Binding-site contacts:
Ligand atom C10 contacts residue PHE132 of chain 52.B at 3.7 Å (hydrophobic).
Ligand atom C13 contacts residue ILE108 of chain 52.B at 3.6 Å (hydrophobic).
Ligand atom O24 contacts residue THR109 of chain 52.B at 3.6 Å.
Ligand atom N3 contacts residue LEU239 of chain 52.B at 3.8 Å.
Ligand atom O15 contacts residue MET130 of chain 52.B at 3.8 Å.
Ligand atom O23 contacts residue PHE236 of chain 52.B at 3.3 Å.
Ligand atom C11 contacts residue PHE132 of chain 52.B at 3.5 Å (hydrophobic).
Ligand atom C22 contacts residue PHE236 of chain 52.B at 3.3 Å (hydrophobic).
Ligand atom C18 contacts residue TYR110 of chain 52.B at 3.8 Å (hydrophobic).
Ligand atom C8 contacts residue TYR157 of chain 52.B at 3.4 Å (hydrophobic).
Ligand atom C1 contacts residue ILE155 of chain 52.B at 3.8 Å (hydrophobic).
Ligand atom C13 contacts residue PHE236 of chain 52.B at 3.8 Å (hydrophobic).
Ligand atom C3 contacts residue ALA24 of chain 52.D at 3.6 Å (hydrophobic).
Ligand atom C4 contacts residue ALA24 of chain 52.D at 3.9 Å (hydrophobic).
Ligand atom C10 contacts residue ILE108 of chain 52.B at 3.5 Å (hydrophobic).
Ligand atom N6 contacts residue VAL194 of chain 52.B at 3.6 Å.
Ligand atom C1 contacts residue ILE181 of chain 52.B at 3.5 Å (hydrophobic).
Ligand atom C12 contacts residue PHE236 of chain 52.B at 3.7 Å (hydrophobic).
Ligand atom C3 contacts residue PRO179 of chain 52.B at 3.6 Å (hydrophobic).
Ligand atom N3 contacts residue ILE192 of chain 52.B at 3.7 Å.
Ligand atom C22 contacts residue TYR110 of chain 52.B at 3.3 Å (hydrophobic).
Ligand atom N4 contacts residue LEU239 of chain 52.B at 3.6 Å.
Ligand atom C7 contacts residue VAL194 of chain 52.B at 3.6 Å (hydrophobic).
Ligand atom C9 contacts residue VAL194 of chain 52.B at 3.8 Å (hydrophobic).
Ligand atom C7 contacts residue TYR157 of chain 52.B at 3.5 Å (hydrophobic).
Ligand atom C25 contacts residue THR109 of chain 52.B at 3.2 Å.
Ligand atom O24 contacts residue PHE236 of chain 52.B at 3.9 Å.
Ligand atom O24 contacts residue TYR110 of chain 52.B at 3.3 Å.
Ligand atom C16 contacts residue MET130 of chain 52.B at 3.8 Å (hydrophobic).
Ligand atom C8 contacts residue VAL194 of chain 52.B at 3.8 Å (hydrophobic).
Ligand atom C19 contacts residue TYR110 of chain 52.B at 3.8 Å (hydrophobic).
Ligand atom O23 contacts residue TYR110 of chain 52.B at 3.5 Å.
Ligand atom C19 contacts residue PHE236 of chain 52.B at 3.6 Å (hydrophobic).
Ligand atom C21 contacts residue TYR203 of chain 52.B at 3.7 Å (hydrophobic).
Ligand atom C20 contacts residue PHE236 of chain 52.B at 3.4 Å (hydrophobic).
Ligand atom C7 contacts residue ILE25 of chain 52.D at 3.8 Å (hydrophobic).
Ligand atom C4 contacts residue TYR157 of chain 52.B at 3.5 Å (hydrophobic).
Ligand atom C3 contacts residue TYR157 of chain 52.B at 3.4 Å (hydrophobic).
Ligand atom N4 contacts residue ILE192 of chain 52.B at 3.6 Å.
Ligand atom C17 contacts residue MET130 of chain 52.B at 3.7 Å (hydrophobic).

The protein below binds the small molecule below.
Small molecule (SMILES): CCOC(=O)c1ccc(OCCCC2CCN(c3ccc(C)nn3)CC2)cc1

Sequence of chain 53.D:
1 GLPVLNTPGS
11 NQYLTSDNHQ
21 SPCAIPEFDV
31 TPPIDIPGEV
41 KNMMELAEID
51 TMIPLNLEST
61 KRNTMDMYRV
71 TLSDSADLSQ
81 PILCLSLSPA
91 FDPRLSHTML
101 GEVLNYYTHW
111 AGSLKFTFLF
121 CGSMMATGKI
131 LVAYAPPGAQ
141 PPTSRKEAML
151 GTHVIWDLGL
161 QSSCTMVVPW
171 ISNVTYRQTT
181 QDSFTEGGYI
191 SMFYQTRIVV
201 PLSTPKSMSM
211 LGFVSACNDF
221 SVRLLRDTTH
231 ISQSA

Sequence of chain 52.B:
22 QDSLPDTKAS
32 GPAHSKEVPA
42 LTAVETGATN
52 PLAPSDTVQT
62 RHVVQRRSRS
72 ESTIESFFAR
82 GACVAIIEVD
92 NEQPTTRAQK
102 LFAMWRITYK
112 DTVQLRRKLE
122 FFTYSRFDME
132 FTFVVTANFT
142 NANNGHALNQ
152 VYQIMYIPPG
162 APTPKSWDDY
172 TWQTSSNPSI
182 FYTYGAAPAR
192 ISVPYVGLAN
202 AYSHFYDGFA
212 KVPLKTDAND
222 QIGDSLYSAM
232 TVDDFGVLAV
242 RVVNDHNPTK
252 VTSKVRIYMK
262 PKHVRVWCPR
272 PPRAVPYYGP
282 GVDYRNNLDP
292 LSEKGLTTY

Sequence of chain 52.D:
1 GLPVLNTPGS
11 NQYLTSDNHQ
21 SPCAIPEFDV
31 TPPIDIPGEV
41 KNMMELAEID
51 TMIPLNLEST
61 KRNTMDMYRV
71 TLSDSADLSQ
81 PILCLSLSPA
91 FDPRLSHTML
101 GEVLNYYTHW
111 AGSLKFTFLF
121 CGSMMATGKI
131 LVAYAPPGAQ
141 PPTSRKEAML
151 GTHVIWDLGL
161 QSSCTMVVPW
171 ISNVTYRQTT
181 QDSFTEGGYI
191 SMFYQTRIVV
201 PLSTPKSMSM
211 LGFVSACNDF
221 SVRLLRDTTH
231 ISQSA